A small-molecule ligand and the protein it binds are described below.
Small molecule (SMILES): CC(C)C[C@H](NC(=O)[C@@H](NC(=O)[C@@H](NC(=O)[C@H](CC1=NC=NC1)NC(=O)[C@@H]1CCCN1)[C@@H](C)O)C(C)C)C(=O)N[C@@H](CCC(N)=O)C(=O)N[C@@H](C)C(=O)N[C@H](C=O)C(C)C

Sequence of chain 2.A:
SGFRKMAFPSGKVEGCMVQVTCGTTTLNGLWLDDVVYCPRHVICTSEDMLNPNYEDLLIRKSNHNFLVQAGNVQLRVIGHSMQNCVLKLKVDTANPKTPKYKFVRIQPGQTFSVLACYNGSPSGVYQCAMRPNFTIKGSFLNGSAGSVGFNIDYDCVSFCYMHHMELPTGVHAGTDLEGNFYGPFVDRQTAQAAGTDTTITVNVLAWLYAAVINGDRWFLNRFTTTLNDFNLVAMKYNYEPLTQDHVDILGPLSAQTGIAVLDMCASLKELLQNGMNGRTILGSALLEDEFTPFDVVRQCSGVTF

Binding-site contacts:
Ligand atom CB contacts residue MET165 of chain 1.A at 3.3 Å (hydrophobic).
Ligand atom NE2 contacts residue GLU166 of chain 1.A at 3.3 Å (salt-bridge).
Ligand atom OG1 contacts residue MET165 of chain 1.A at 3.3 Å.
Ligand atom C contacts residue THR26 of chain 1.A at 3.3 Å.
Ligand atom ND1 contacts residue GLN189 of chain 1.A at 3.6 Å.
Ligand atom CA contacts residue GLU166 of chain 1.A at 3.3 Å.
Ligand atom CA contacts residue THR190 of chain 1.A at 3.5 Å.
Ligand atom O contacts residue SER144 of chain 1.A at 3.1 Å (h-bond).
Ligand atom CG1 contacts residue THR26 of chain 1.A at 3.2 Å.
Ligand atom CA contacts residue THR26 of chain 1.A at 3.3 Å.
Ligand atom O contacts residue GLY143 of chain 1.A at 3.3 Å (h-bond).
Ligand atom CB contacts residue GLY143 of chain 1.A at 3.4 Å.
Ligand atom O contacts residue GLU166 of chain 1.A at 2.9 Å (salt-bridge).
Ligand atom N contacts residue THR26 of chain 1.A at 2.5 Å (h-bond).
Ligand atom O contacts residue ALA145 of chain 1.A at 2.9 Å (h-bond).
Ligand atom O contacts residue GLN189 of chain 1.A at 3.2 Å.
Ligand atom O contacts residue THR25 of chain 1.A at 3.2 Å.
Ligand atom O contacts residue THR24 of chain 1.A at 3.3 Å (h-bond).
Ligand atom C contacts residue GLY143 of chain 1.A at 3.5 Å.
Ligand atom N contacts residue GLU166 of chain 1.A at 3.0 Å (salt-bridge).
Ligand atom CB contacts residue THR25 of chain 1.A at 3.5 Å.
Ligand atom C contacts residue ALA145 of chain 1.A at 3.4 Å (hydrophobic).
Ligand atom O contacts residue GLY143 of chain 1.A at 2.8 Å (h-bond).
Ligand atom N contacts residue GLN189 of chain 1.A at 2.9 Å (h-bond).
Ligand atom N contacts residue THR190 of chain 1.A at 3.0 Å (h-bond).
Ligand atom C contacts residue THR26 of chain 1.A at 3.5 Å.
Ligand atom CB contacts residue HIS41 of chain 1.A at 3.5 Å.
Ligand atom OG1 contacts residue THR190 of chain 1.A at 3.4 Å (h-bond).
Ligand atom NE2 contacts residue PHE140 of chain 1.A at 3.2 Å (h-bond).
Ligand atom O contacts residue MET165 of chain 1.A at 3.3 Å.
Ligand atom CB contacts residue LEU27 of chain 1.A at 3.5 Å (hydrophobic).
Ligand atom CG2 contacts residue THR190 of chain 1.A at 3.3 Å.
Ligand atom O contacts residue THR26 of chain 1.A at 3.2 Å (h-bond).
Ligand atom OE1 contacts residue HIS163 of chain 1.A at 2.7 Å (h-bond).
Ligand atom CG2 contacts residue GLN192 of chain 1.A at 3.5 Å.
Ligand atom OG1 contacts residue ARG188 of chain 1.A at 2.5 Å (salt-bridge).
Ligand atom OG1 contacts residue GLN189 of chain 1.A at 3.2 Å.
Ligand atom N contacts residue HIS41 of chain 1.A at 3.1 Å (h-bond).
Ligand atom CA contacts residue GLN189 of chain 1.A at 3.5 Å.
Ligand atom N contacts residue HIS164 of chain 1.A at 3.0 Å (h-bond).

Sequence of chain 1.A:
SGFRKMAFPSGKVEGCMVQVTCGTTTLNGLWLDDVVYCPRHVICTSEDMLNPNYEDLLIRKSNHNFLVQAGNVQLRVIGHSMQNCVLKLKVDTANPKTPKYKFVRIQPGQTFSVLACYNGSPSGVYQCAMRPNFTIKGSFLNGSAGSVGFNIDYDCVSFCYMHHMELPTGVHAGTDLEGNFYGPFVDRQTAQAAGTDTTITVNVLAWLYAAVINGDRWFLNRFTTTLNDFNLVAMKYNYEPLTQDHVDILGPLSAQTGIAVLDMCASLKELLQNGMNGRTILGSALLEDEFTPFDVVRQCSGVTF